Binding-site contacts:
Ligand atom O5 contacts residue ASN256 of chain 1.G at 2.4 Å (h-bond).
Ligand atom O5 contacts residue TYR25 of chain 1.I at 4.0 Å.
Ligand atom C2 contacts residue HIS3 of chain 1.I at 4.0 Å.
Ligand atom C1 contacts residue HIS3 of chain 1.I at 3.8 Å.
Ligand atom C3 contacts residue GLY26 of chain 1.I at 4.1 Å.
Ligand atom O2 contacts residue HIS3 of chain 1.I at 3.4 Å.
Ligand atom C1 contacts residue HIS3 of chain 1.I at 4.0 Å.
Ligand atom O7 contacts residue TYR25 of chain 1.I at 3.1 Å.
Ligand atom C1 contacts residue ASN256 of chain 1.G at 1.4 Å.
Ligand atom C2 contacts residue TYR25 of chain 1.I at 4.4 Å (hydrophobic).
Ligand atom C2 contacts residue HIS3 of chain 1.I at 3.9 Å.
Ligand atom C3 contacts residue HIS3 of chain 1.I at 4.0 Å.
Ligand atom C7 contacts residue GLY26 of chain 1.I at 4.3 Å.
Ligand atom C8 contacts residue GLY26 of chain 1.I at 3.4 Å.
Ligand atom O6 contacts residue HIS3 of chain 1.I at 3.5 Å.
Ligand atom N2 contacts residue GLY26 of chain 1.I at 4.2 Å.
Ligand atom C1 contacts residue TYR25 of chain 1.I at 4.2 Å (hydrophobic).
Ligand atom O3 contacts residue HIS3 of chain 1.I at 4.0 Å.
Ligand atom C5 contacts residue ASN256 of chain 1.G at 3.6 Å.
Ligand atom C2 contacts residue TYR25 of chain 1.I at 3.8 Å (hydrophobic).
Ligand atom C6 contacts residue THR258 of chain 1.G at 4.1 Å.
Ligand atom C4 contacts residue ASN256 of chain 1.G at 4.3 Å.
Ligand atom O4 contacts residue TYR25 of chain 1.I at 4.1 Å.
Ligand atom C2 contacts residue ASN256 of chain 1.G at 2.5 Å.
Ligand atom C6 contacts residue GLN1 of chain 1.I at 3.8 Å.
Ligand atom C7 contacts residue ASN256 of chain 1.G at 3.7 Å.
Ligand atom C1 contacts residue ASN259 of chain 1.G at 4.3 Å.
Ligand atom O3 contacts residue GLY26 of chain 1.I at 3.6 Å.
Ligand atom O5 contacts residue ASN259 of chain 1.G at 3.6 Å.
Ligand atom O2 contacts residue TYR25 of chain 1.I at 4.3 Å.
Ligand atom C6 contacts residue TYR25 of chain 1.I at 4.0 Å (hydrophobic).
Ligand atom C3 contacts residue ASN256 of chain 1.G at 3.8 Å.
Ligand atom O7 contacts residue ASN256 of chain 1.G at 4.1 Å.
Ligand atom O6 contacts residue GLN1 of chain 1.I at 3.4 Å (h-bond).
Ligand atom C6 contacts residue HIS3 of chain 1.I at 3.9 Å.
Ligand atom C7 contacts residue TYR25 of chain 1.I at 4.1 Å (hydrophobic).
Ligand atom O5 contacts residue GLY26 of chain 1.I at 4.3 Å.
Ligand atom O6 contacts residue ASN259 of chain 1.G at 3.6 Å.
Ligand atom C6 contacts residue TYR25 of chain 1.I at 4.1 Å (hydrophobic).
Ligand atom N2 contacts residue ASN256 of chain 1.G at 2.9 Å (h-bond).

Sequence of chain 1.G:
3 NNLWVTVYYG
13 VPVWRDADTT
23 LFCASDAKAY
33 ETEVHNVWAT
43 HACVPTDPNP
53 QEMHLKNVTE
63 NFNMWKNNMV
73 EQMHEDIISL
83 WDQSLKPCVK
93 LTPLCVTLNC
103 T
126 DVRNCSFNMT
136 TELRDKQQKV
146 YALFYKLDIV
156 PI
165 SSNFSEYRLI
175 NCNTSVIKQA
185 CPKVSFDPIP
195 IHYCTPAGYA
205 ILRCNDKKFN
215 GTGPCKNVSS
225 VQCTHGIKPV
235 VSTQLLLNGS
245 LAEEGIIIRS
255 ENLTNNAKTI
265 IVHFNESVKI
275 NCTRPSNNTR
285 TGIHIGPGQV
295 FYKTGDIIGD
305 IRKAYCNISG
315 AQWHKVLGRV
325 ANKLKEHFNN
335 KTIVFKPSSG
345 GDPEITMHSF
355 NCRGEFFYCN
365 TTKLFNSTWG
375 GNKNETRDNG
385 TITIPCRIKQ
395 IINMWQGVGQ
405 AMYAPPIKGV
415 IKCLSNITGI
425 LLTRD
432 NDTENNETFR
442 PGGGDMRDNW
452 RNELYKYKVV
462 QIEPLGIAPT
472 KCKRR

Sequence of chain 1.I:
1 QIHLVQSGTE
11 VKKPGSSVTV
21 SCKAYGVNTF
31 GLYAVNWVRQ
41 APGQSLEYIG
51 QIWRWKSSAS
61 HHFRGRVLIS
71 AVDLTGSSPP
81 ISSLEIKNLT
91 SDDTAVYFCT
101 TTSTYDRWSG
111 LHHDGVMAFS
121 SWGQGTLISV

A small-molecule ligand and the protein it binds are described below.
Small molecule (SMILES): CC(=O)N[C@H]1[C@H](O[C@H]2[C@H](O)[C@@H](NC(C)=O)CO[C@@H]2CO)O[C@H](CO)[C@@H](O[C@@H]2O[C@H](CO[C@H]3O[C@H](CO)[C@@H](O)[C@H](O)[C@@H]3O)[C@@H](O)[C@H](O[C@H]3O[C@H](CO)[C@@H](O)[C@H](O)[C@@H]3O[C@H]3O[C@H](CO)[C@@H](O)[C@H](O)[C@@H]3O)[C@@H]2O)[C@@H]1O